A small-molecule ligand and the protein it binds are described below.
Small molecule (SMILES): CC(=O)N[C@@H]1[C@@H](O)[C@H](O)[C@@H](CO)O[C@H]1O

Sequence of chain 1.A:
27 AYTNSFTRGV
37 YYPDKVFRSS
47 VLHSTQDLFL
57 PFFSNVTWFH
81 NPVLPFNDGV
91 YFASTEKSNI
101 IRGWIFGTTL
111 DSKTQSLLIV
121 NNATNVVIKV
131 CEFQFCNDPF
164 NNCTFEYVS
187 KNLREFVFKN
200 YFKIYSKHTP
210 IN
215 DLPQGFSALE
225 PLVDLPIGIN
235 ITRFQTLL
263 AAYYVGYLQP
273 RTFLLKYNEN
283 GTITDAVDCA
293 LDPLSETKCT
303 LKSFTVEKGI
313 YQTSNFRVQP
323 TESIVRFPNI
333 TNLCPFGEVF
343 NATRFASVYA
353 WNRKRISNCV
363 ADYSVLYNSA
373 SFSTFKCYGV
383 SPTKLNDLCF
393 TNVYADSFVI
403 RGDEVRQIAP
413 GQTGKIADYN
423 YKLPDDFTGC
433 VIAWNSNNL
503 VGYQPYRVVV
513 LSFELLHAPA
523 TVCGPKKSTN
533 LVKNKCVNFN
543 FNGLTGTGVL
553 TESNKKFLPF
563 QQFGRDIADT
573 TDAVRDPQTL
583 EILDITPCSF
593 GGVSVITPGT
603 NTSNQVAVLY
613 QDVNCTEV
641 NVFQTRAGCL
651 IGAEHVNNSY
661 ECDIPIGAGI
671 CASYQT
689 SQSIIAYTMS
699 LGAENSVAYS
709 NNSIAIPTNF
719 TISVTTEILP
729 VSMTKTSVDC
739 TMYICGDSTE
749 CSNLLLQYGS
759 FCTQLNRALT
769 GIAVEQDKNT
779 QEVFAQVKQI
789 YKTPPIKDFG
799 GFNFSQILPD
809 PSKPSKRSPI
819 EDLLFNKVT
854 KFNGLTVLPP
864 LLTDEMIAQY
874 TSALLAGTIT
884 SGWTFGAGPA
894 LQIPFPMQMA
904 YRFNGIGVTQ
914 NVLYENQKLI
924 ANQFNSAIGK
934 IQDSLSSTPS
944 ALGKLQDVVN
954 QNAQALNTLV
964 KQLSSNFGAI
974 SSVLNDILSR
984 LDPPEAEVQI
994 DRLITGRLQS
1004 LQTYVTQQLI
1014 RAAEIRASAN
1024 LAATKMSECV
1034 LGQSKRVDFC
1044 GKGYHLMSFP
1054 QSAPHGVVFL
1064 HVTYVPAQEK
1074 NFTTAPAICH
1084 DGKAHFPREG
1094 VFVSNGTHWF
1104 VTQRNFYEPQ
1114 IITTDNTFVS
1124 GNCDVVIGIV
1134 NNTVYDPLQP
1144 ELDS

Binding-site contacts:
Ligand atom C1 contacts residue ASN234 of chain 1.A at 1.4 Å.
Ligand atom C4 contacts residue ASN234 of chain 1.A at 4.2 Å.
Ligand atom N2 contacts residue ASN234 of chain 1.A at 2.9 Å (h-bond).
Ligand atom C7 contacts residue ASN234 of chain 1.A at 4.0 Å.
Ligand atom O5 contacts residue ASN234 of chain 1.A at 2.4 Å (h-bond).
Ligand atom C3 contacts residue ASN234 of chain 1.A at 3.8 Å.
Ligand atom C5 contacts residue ASN234 of chain 1.A at 3.6 Å.
Ligand atom C2 contacts residue ASN234 of chain 1.A at 2.5 Å.